This protein binds this small molecule.
Small molecule (SMILES): N#Cc1c(NC(=O)c2ccccc2F)sc2c1CCCC2

Sequence of chain 1.A:
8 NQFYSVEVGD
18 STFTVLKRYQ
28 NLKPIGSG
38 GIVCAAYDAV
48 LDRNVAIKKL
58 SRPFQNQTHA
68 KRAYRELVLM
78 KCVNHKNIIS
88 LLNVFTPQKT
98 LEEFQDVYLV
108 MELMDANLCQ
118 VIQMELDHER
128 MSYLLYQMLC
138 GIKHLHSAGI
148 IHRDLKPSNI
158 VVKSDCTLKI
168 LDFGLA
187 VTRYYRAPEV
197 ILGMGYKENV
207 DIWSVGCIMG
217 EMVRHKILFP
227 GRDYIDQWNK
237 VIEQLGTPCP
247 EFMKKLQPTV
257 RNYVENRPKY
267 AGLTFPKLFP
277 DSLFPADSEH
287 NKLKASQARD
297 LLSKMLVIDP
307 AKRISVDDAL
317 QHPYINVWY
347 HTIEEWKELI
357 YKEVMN

Binding-site contacts:
Ligand atom C6 contacts residue MET111 of chain 1.A at 3.9 Å (hydrophobic).
Ligand atom O15 contacts residue LEU168 of chain 1.A at 3.7 Å.
Ligand atom C14 contacts residue MET108 of chain 1.A at 3.5 Å (hydrophobic).
Ligand atom C5 contacts residue VAL40 of chain 1.A at 4.0 Å (hydrophobic).
Ligand atom C4 contacts residue VAL158 of chain 1.A at 3.9 Å (hydrophobic).
Ligand atom C18 contacts residue LYS55 of chain 1.A at 4.0 Å.
Ligand atom C13 contacts residue MET108 of chain 1.A at 4.0 Å (hydrophobic).
Ligand atom O15 contacts residue VAL40 of chain 1.A at 3.6 Å.
Ligand atom N10 contacts residue VAL40 of chain 1.A at 4.0 Å.
Ligand atom C12 contacts residue GLN117 of chain 1.A at 4.0 Å.
Ligand atom C16 contacts residue MET108 of chain 1.A at 3.2 Å (hydrophobic).
Ligand atom C2 contacts residue VAL158 of chain 1.A at 3.8 Å (hydrophobic).
Ligand atom C4 contacts residue MET111 of chain 1.A at 3.7 Å (hydrophobic).
Ligand atom C13 contacts residue LEU168 of chain 1.A at 3.7 Å (hydrophobic).
Ligand atom C9 contacts residue ALA113 of chain 1.A at 4.0 Å (hydrophobic).
Ligand atom N11 contacts residue MET111 of chain 1.A at 3.0 Å (h-bond).
Ligand atom C1 contacts residue VAL158 of chain 1.A at 3.6 Å (hydrophobic).
Ligand atom C6 contacts residue ALA53 of chain 1.A at 3.9 Å (hydrophobic).
Ligand atom C18 contacts residue LEU106 of chain 1.A at 3.9 Å (hydrophobic).
Ligand atom C17 contacts residue LYS55 of chain 1.A at 3.9 Å.
Ligand atom C9 contacts residue ILE32 of chain 1.A at 3.9 Å (hydrophobic).
Ligand atom C8 contacts residue ILE32 of chain 1.A at 3.6 Å (hydrophobic).
Ligand atom C13 contacts residue VAL40 of chain 1.A at 4.0 Å (hydrophobic).
Ligand atom C14 contacts residue LEU168 of chain 1.A at 4.0 Å (hydrophobic).
Ligand atom N11 contacts residue GLU109 of chain 1.A at 3.8 Å.
Ligand atom F19 contacts residue VAL40 of chain 1.A at 3.9 Å.
Ligand atom N10 contacts residue MET108 of chain 1.A at 3.6 Å.
Ligand atom N11 contacts residue ALA53 of chain 1.A at 3.6 Å.
Ligand atom C17 contacts residue LEU168 of chain 1.A at 3.9 Å (hydrophobic).
Ligand atom C21 contacts residue LEU106 of chain 1.A at 3.8 Å (hydrophobic).
Ligand atom C3 contacts residue VAL158 of chain 1.A at 4.0 Å (hydrophobic).
Ligand atom N11 contacts residue LEU110 of chain 1.A at 4.0 Å.
Ligand atom N11 contacts residue MET108 of chain 1.A at 3.7 Å.
Ligand atom C12 contacts residue ILE32 of chain 1.A at 3.9 Å (hydrophobic).
Ligand atom C12 contacts residue ASN114 of chain 1.A at 3.7 Å.
Ligand atom F19 contacts residue MET108 of chain 1.A at 3.3 Å.
Ligand atom N10 contacts residue LEU168 of chain 1.A at 3.7 Å.
Ligand atom C16 contacts residue LYS55 of chain 1.A at 3.9 Å.
Ligand atom C18 contacts residue MET108 of chain 1.A at 3.5 Å (hydrophobic).
Ligand atom F19 contacts residue ALA53 of chain 1.A at 3.3 Å.